Binding-site contacts:
Ligand atom C2 contacts residue ASN107 of chain 1.B at 2.4 Å.
Ligand atom C4 contacts residue ASN107 of chain 1.B at 4.1 Å.
Ligand atom C5 contacts residue ASN107 of chain 1.B at 3.7 Å.
Ligand atom O5 contacts residue ASN107 of chain 1.B at 2.4 Å (h-bond).
Ligand atom N2 contacts residue ASN107 of chain 1.B at 2.8 Å (h-bond).
Ligand atom C7 contacts residue ASN105 of chain 1.B at 4.4 Å.
Ligand atom C8 contacts residue GLU110 of chain 1.B at 4.4 Å.
Ligand atom C8 contacts residue ASN105 of chain 1.B at 3.8 Å.
Ligand atom C7 contacts residue ARG106 of chain 1.B at 3.8 Å.
Ligand atom C3 contacts residue ASN107 of chain 1.B at 3.7 Å.
Ligand atom O7 contacts residue ASN105 of chain 1.B at 4.0 Å.
Ligand atom C8 contacts residue ARG106 of chain 1.B at 4.0 Å.
Ligand atom C8 contacts residue ASN107 of chain 1.B at 3.6 Å.
Ligand atom O7 contacts residue ASN107 of chain 1.B at 3.5 Å (h-bond).
Ligand atom O7 contacts residue ARG106 of chain 1.B at 3.1 Å (salt-bridge).
Ligand atom C7 contacts residue ASN107 of chain 1.B at 3.3 Å.
Ligand atom C1 contacts residue ASN107 of chain 1.B at 1.5 Å.

This small molecule binds to this protein.
Small molecule (SMILES): CC(=O)N[C@@H]1[C@@H](O)[C@H](O)[C@@H](CO)O[C@H]1O

Sequence of chain 1.B:
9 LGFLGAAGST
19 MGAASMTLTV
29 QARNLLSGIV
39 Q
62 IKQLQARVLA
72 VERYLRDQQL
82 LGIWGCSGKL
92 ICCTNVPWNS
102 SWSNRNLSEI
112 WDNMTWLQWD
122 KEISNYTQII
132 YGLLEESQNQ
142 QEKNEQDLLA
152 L